Sequence of chain 1.A:
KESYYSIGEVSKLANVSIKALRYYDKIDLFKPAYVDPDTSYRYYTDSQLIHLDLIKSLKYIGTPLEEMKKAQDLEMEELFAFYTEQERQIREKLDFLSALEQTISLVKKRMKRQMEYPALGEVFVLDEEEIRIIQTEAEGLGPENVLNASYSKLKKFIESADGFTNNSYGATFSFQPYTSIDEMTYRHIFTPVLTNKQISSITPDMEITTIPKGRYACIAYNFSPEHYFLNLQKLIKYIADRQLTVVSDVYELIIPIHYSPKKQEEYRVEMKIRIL

The small molecule below binds the protein below.
Small molecule (SMILES): COc1ccc(C[C@H](N)C(=O)N[C@H]2[C@@H](O)[C@H](n3cnc4c(N(C)C)ncnc43)O[C@@H]2CO)cc1

Sequence of chain 2.A:
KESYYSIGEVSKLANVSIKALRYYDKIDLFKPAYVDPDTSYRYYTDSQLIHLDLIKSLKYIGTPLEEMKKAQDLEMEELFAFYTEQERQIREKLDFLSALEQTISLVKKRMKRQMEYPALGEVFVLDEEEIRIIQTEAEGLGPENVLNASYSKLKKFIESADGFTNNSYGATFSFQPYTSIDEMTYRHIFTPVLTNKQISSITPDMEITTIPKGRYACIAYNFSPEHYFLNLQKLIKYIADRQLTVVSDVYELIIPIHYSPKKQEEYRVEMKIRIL

Binding-site contacts:
Ligand atom C10 contacts residue PRO226 of chain 2.A at 4.0 Å (hydrophobic).
Ligand atom CA contacts residue VAL147 of chain 2.A at 3.8 Å (hydrophobic).
Ligand atom N1 contacts residue ILE182 of chain 2.A at 3.8 Å.
Ligand atom C contacts residue TYR187 of chain 2.A at 3.4 Å (hydrophobic).
Ligand atom O5' contacts residue TYR268 of chain 2.A at 4.1 Å.
Ligand atom CE2 contacts residue ILE255 of chain 2.A at 3.7 Å (hydrophobic).
Ligand atom O contacts residue GLU253 of chain 2.A at 3.0 Å (salt-bridge).
Ligand atom N6 contacts residue PRO226 of chain 2.A at 4.1 Å.
Ligand atom O contacts residue TYR187 of chain 2.A at 2.4 Å (h-bond).
Ligand atom O2' contacts residue TYR229 of chain 2.A at 4.0 Å.
Ligand atom C2 contacts residue TYR229 of chain 2.A at 4.1 Å (hydrophobic).
Ligand atom C3' contacts residue ILE255 of chain 2.A at 3.9 Å (hydrophobic).
Ligand atom C2 contacts residue ILE182 of chain 2.A at 3.5 Å (hydrophobic).
Ligand atom CA contacts residue TYR187 of chain 2.A at 3.9 Å (hydrophobic).
Ligand atom CB contacts residue TYR152 of chain 2.A at 3.5 Å (hydrophobic).
Ligand atom C contacts residue VAL147 of chain 2.A at 3.9 Å (hydrophobic).
Ligand atom OM contacts residue TYR268 of chain 2.A at 4.1 Å.
Ligand atom N3 contacts residue PRO144 of chain 2.A at 3.7 Å.
Ligand atom CB contacts residue VAL147 of chain 2.A at 3.4 Å (hydrophobic).
Ligand atom O2' contacts residue TYR187 of chain 2.A at 3.6 Å.
Ligand atom CD2 contacts residue TYR170 of chain 2.A at 3.7 Å (hydrophobic).
Ligand atom N contacts residue ILE255 of chain 2.A at 3.1 Å.
Ligand atom N contacts residue TYR170 of chain 2.A at 3.5 Å (h-bond).
Ligand atom CA contacts residue ILE255 of chain 2.A at 4.0 Å (hydrophobic).
Ligand atom CE2 contacts residue TYR170 of chain 2.A at 4.1 Å (hydrophobic).
Ligand atom CZ contacts residue ASN149 of chain 2.A at 3.6 Å.
Ligand atom C contacts residue ILE255 of chain 2.A at 3.6 Å (hydrophobic).
Ligand atom OM contacts residue ASN149 of chain 2.A at 3.6 Å (h-bond).
Ligand atom N contacts residue TYR152 of chain 2.A at 3.3 Å (h-bond).
Ligand atom C1' contacts residue PRO144 of chain 2.A at 3.6 Å (hydrophobic).
Ligand atom CE1 contacts residue ASN149 of chain 2.A at 3.5 Å.
Ligand atom C contacts residue GLU253 of chain 2.A at 3.8 Å.
Ligand atom CD1 contacts residue VAL147 of chain 2.A at 3.7 Å (hydrophobic).
Ligand atom N9 contacts residue PRO144 of chain 2.A at 3.6 Å.
Ligand atom C4 contacts residue PRO144 of chain 2.A at 3.6 Å (hydrophobic).
Ligand atom O contacts residue ILE255 of chain 2.A at 3.9 Å.
Ligand atom CMZ contacts residue TYR268 of chain 2.A at 3.2 Å (hydrophobic).
Ligand atom N3' contacts residue ILE255 of chain 2.A at 3.7 Å.
Ligand atom CA contacts residue TYR152 of chain 2.A at 3.8 Å (hydrophobic).
Ligand atom O2' contacts residue PRO144 of chain 2.A at 3.5 Å (h-bond).